A protein and the small-molecule ligand that binds it are described below.
Small molecule (SMILES): OC[C@H]1O[C@H](O[C@H]2[C@H](O)[C@@H](O)[C@@H](O)O[C@@H]2CO)[C@H](O)[C@@H](O)[C@@H]1O

Sequence of chain 1.F:
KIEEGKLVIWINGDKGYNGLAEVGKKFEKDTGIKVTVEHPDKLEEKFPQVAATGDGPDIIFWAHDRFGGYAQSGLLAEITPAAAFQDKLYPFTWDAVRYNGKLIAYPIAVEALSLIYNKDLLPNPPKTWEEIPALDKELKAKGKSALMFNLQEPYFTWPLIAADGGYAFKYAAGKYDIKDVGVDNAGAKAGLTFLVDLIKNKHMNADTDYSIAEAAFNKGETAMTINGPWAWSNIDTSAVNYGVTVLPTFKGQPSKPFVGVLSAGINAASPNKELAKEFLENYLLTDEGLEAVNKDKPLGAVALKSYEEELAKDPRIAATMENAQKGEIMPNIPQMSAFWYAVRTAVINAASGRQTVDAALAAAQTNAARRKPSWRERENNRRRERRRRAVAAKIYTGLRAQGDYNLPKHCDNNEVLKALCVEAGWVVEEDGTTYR

Binding-site contacts:
Ligand atom O1 contacts residue ASP15 of chain 1.F at 2.7 Å (salt-bridge).
Ligand atom C4 contacts residue TYR156 of chain 1.F at 4.0 Å (hydrophobic).
Ligand atom O3 contacts residue ARG67 of chain 1.F at 3.4 Å (salt-bridge).
Ligand atom O1 contacts residue LYS16 of chain 1.F at 3.2 Å (salt-bridge).
Ligand atom C2 contacts residue LYS16 of chain 1.F at 3.9 Å.
Ligand atom O3 contacts residue TRP63 of chain 1.F at 3.3 Å (h-bond).
Ligand atom O6 contacts residue GLU154 of chain 1.F at 2.7 Å (salt-bridge).
Ligand atom C3 contacts residue TRP63 of chain 1.F at 3.6 Å (hydrophobic).
Ligand atom O1 contacts residue ASN13 of chain 1.F at 3.4 Å (h-bond).
Ligand atom O2 contacts residue ASP66 of chain 1.F at 2.7 Å (salt-bridge).
Ligand atom C3 contacts residue ASP66 of chain 1.F at 3.5 Å.
Ligand atom O3 contacts residue ASP66 of chain 1.F at 2.4 Å (salt-bridge).
Ligand atom O3 contacts residue ALA64 of chain 1.F at 3.3 Å.
Ligand atom C2 contacts residue ASP66 of chain 1.F at 3.4 Å.
Ligand atom C4 contacts residue TRP341 of chain 1.F at 3.4 Å (hydrophobic).
Ligand atom O3 contacts residue GLU112 of chain 1.F at 4.0 Å.
Ligand atom O6 contacts residue TYR156 of chain 1.F at 3.1 Å (h-bond).
Ligand atom C1 contacts residue LYS16 of chain 1.F at 3.9 Å.
Ligand atom O2 contacts residue GLU112 of chain 1.F at 2.9 Å (salt-bridge).
Ligand atom O2 contacts residue TRP63 of chain 1.F at 3.4 Å (h-bond).
Ligand atom O5 contacts residue TYR156 of chain 1.F at 3.1 Å.
Ligand atom O2 contacts residue ALA64 of chain 1.F at 3.2 Å.
Ligand atom O6 contacts residue PHE157 of chain 1.F at 3.7 Å.
Ligand atom O4 contacts residue TRP341 of chain 1.F at 3.6 Å.
Ligand atom C2 contacts residue TRP231 of chain 1.F at 3.7 Å (hydrophobic).
Ligand atom C6 contacts residue TRP341 of chain 1.F at 3.7 Å (hydrophobic).
Ligand atom O6 contacts residue PRO155 of chain 1.F at 3.4 Å.
Ligand atom O4 contacts residue ARG67 of chain 1.F at 3.0 Å (salt-bridge).
Ligand atom C6 contacts residue TYR156 of chain 1.F at 3.9 Å (hydrophobic).
Ligand atom O5 contacts residue TRP231 of chain 1.F at 3.9 Å.
Ligand atom C2 contacts residue GLU112 of chain 1.F at 3.6 Å.
Ligand atom O3 contacts residue TRP341 of chain 1.F at 3.7 Å.
Ligand atom C1 contacts residue ASP15 of chain 1.F at 3.5 Å.
Ligand atom C6 contacts residue PRO155 of chain 1.F at 3.9 Å (hydrophobic).
Ligand atom C1 contacts residue TYR156 of chain 1.F at 3.7 Å (hydrophobic).
Ligand atom C3 contacts residue TRP341 of chain 1.F at 4.0 Å (hydrophobic).
Ligand atom O2 contacts residue LYS16 of chain 1.F at 2.7 Å (salt-bridge).
Ligand atom C6 contacts residue GLU154 of chain 1.F at 3.4 Å.
Ligand atom O2 contacts residue MET331 of chain 1.F at 4.0 Å.
Ligand atom C1 contacts residue TRP231 of chain 1.F at 3.5 Å (hydrophobic).